Sequence of chain 1.B:
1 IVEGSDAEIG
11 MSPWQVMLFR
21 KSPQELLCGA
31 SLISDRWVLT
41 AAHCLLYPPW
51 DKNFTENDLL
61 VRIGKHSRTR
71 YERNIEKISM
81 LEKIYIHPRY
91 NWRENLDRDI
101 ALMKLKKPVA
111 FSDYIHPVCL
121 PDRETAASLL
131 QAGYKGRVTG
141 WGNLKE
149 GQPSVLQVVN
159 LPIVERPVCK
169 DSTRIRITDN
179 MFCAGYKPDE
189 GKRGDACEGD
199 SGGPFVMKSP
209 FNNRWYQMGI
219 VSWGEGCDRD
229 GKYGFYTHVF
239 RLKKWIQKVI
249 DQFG

A small-molecule ligand and the protein it binds are described below.
Small molecule (SMILES): CC(=O)N[C@@H]1[C@@H](O)[C@H](O)[C@@H](CO)O[C@H]1O

Binding-site contacts:
Ligand atom C7 contacts residue LEU46 of chain 1.B at 4.0 Å (hydrophobic).
Ligand atom O6 contacts residue ASN53 of chain 1.B at 4.3 Å.
Ligand atom C4 contacts residue ASN53 of chain 1.B at 4.2 Å.
Ligand atom O7 contacts residue ASN53 of chain 1.B at 3.5 Å (h-bond).
Ligand atom C8 contacts residue LEU46 of chain 1.B at 3.9 Å (hydrophobic).
Ligand atom C5 contacts residue ASN53 of chain 1.B at 3.6 Å.
Ligand atom O5 contacts residue ASN53 of chain 1.B at 2.3 Å (h-bond).
Ligand atom C2 contacts residue ASN53 of chain 1.B at 2.6 Å.
Ligand atom C3 contacts residue ASN53 of chain 1.B at 3.9 Å.
Ligand atom C8 contacts residue TRP92 of chain 1.B at 4.1 Å (hydrophobic).
Ligand atom C1 contacts residue ASN53 of chain 1.B at 1.6 Å.
Ligand atom C8 contacts residue PRO48 of chain 1.B at 4.0 Å (hydrophobic).
Ligand atom N2 contacts residue ASN53 of chain 1.B at 3.1 Å (h-bond).
Ligand atom C1 contacts residue LEU46 of chain 1.B at 4.4 Å (hydrophobic).
Ligand atom N2 contacts residue LEU46 of chain 1.B at 4.1 Å.
Ligand atom C7 contacts residue ASN53 of chain 1.B at 3.6 Å.